This protein binds this small molecule.
Small molecule (SMILES): CC(=O)N[C@@H]1[C@@H](O)[C@H](O)[C@@H](CO)O[C@H]1O

Binding-site contacts:
Ligand atom C1 contacts residue ALA99 of chain 1.B at 4.1 Å (hydrophobic).
Ligand atom C2 contacts residue ASN96 of chain 1.B at 2.5 Å.
Ligand atom O5 contacts residue SER98 of chain 1.B at 4.0 Å.
Ligand atom O7 contacts residue LEU94 of chain 1.B at 4.0 Å.
Ligand atom C5 contacts residue SER98 of chain 1.B at 4.2 Å.
Ligand atom C1 contacts residue SER98 of chain 1.B at 3.5 Å.
Ligand atom C6 contacts residue ALA99 of chain 1.B at 4.4 Å (hydrophobic).
Ligand atom C8 contacts residue ASN96 of chain 1.B at 4.5 Å.
Ligand atom C5 contacts residue ASN96 of chain 1.B at 3.6 Å.
Ligand atom C4 contacts residue ASN96 of chain 1.B at 4.2 Å.
Ligand atom C7 contacts residue ASN96 of chain 1.B at 3.3 Å.
Ligand atom C3 contacts residue ASN96 of chain 1.B at 3.8 Å.
Ligand atom O7 contacts residue ASN96 of chain 1.B at 3.2 Å (h-bond).
Ligand atom N2 contacts residue ASN96 of chain 1.B at 2.9 Å (h-bond).
Ligand atom O5 contacts residue ALA99 of chain 1.B at 3.5 Å.
Ligand atom C1 contacts residue ASN96 of chain 1.B at 1.4 Å.
Ligand atom O5 contacts residue ASN96 of chain 1.B at 2.3 Å (h-bond).

Sequence of chain 1.B:
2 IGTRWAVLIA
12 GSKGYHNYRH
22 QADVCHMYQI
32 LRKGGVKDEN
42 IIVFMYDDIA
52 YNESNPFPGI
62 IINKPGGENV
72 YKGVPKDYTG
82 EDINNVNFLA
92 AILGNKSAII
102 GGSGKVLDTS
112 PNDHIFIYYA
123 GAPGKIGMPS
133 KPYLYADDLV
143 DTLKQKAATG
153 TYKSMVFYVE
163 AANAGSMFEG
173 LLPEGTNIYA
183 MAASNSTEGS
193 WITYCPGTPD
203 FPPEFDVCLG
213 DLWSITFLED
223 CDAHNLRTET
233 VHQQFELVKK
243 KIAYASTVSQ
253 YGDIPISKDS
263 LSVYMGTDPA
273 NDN